Binding-site contacts:
Ligand atom O5' contacts residue GLU50 of chain 1.A at 3.6 Å (salt-bridge).
Ligand atom O4 contacts residue TYR139 of chain 1.A at 3.3 Å.
Ligand atom C5 contacts residue MET95 of chain 1.A at 3.8 Å (hydrophobic).
Ligand atom OP3 contacts residue LYS29 of chain 1.A at 3.7 Å.
Ligand atom OP3 contacts residue ARG189 of chain 1.A at 3.6 Å (salt-bridge).
Ligand atom OP3 contacts residue ADP1 of chain 1.B at 3.5 Å (h-bond).
Ligand atom O4 contacts residue ALA134 of chain 1.A at 3.9 Å.
Ligand atom N1 contacts residue MET95 of chain 1.A at 3.5 Å.
Ligand atom O4 contacts residue ALA135 of chain 1.A at 3.1 Å.
Ligand atom N3 contacts residue TYR139 of chain 1.A at 3.3 Å.
Ligand atom OP2 contacts residue ADP1 of chain 1.B at 3.0 Å (h-bond).
Ligand atom OP2 contacts residue HIS25 of chain 1.A at 3.1 Å.
Ligand atom P contacts residue ADP1 of chain 1.B at 3.8 Å.
Ligand atom O4' contacts residue MET95 of chain 1.A at 3.5 Å.
Ligand atom C4 contacts residue TYR139 of chain 1.A at 3.2 Å (hydrophobic).
Ligand atom C2' contacts residue TYR68 of chain 1.A at 3.5 Å (hydrophobic).
Ligand atom O3' contacts residue GLU192 of chain 1.A at 2.5 Å (salt-bridge).
Ligand atom I5 contacts residue ARG130 of chain 1.A at 3.6 Å.
Ligand atom O3' contacts residue TYR68 of chain 1.A at 3.2 Å.
Ligand atom P contacts residue LYS29 of chain 1.A at 3.7 Å.
Ligand atom C2 contacts residue TYR139 of chain 1.A at 3.9 Å (hydrophobic).
Ligand atom OP1 contacts residue ARG130 of chain 1.A at 3.1 Å (salt-bridge).
Ligand atom C4' contacts residue ILE64 of chain 1.A at 3.6 Å (hydrophobic).
Ligand atom C3' contacts residue TYR68 of chain 1.A at 3.9 Å (hydrophobic).
Ligand atom OP3 contacts residue GLU50 of chain 1.A at 3.4 Å (salt-bridge).
Ligand atom C5' contacts residue GLU50 of chain 1.A at 3.8 Å.
Ligand atom P contacts residue GLU50 of chain 1.A at 3.4 Å.
Ligand atom C3' contacts residue GLU192 of chain 1.A at 3.5 Å.
Ligand atom N3 contacts residue GLN92 of chain 1.A at 3.5 Å (h-bond).
Ligand atom OP2 contacts residue GLY26 of chain 1.A at 3.4 Å (h-bond).
Ligand atom OP2 contacts residue LYS29 of chain 1.A at 3.9 Å.
Ligand atom O2 contacts residue ILE67 of chain 1.A at 3.6 Å.
Ligand atom C1' contacts residue MET95 of chain 1.A at 3.9 Å (hydrophobic).
Ligand atom O4 contacts residue GLN92 of chain 1.A at 3.2 Å (h-bond).
Ligand atom OP1 contacts residue LYS29 of chain 1.A at 3.0 Å (salt-bridge).
Ligand atom C5 contacts residue TYR139 of chain 1.A at 3.6 Å (hydrophobic).
Ligand atom O4' contacts residue ILE64 of chain 1.A at 3.1 Å.
Ligand atom C2 contacts residue MET95 of chain 1.A at 3.8 Å (hydrophobic).
Ligand atom OP1 contacts residue GLU50 of chain 1.A at 2.7 Å (salt-bridge).
Ligand atom C6 contacts residue MET95 of chain 1.A at 3.4 Å (hydrophobic).

Sequence of chain 1.A:
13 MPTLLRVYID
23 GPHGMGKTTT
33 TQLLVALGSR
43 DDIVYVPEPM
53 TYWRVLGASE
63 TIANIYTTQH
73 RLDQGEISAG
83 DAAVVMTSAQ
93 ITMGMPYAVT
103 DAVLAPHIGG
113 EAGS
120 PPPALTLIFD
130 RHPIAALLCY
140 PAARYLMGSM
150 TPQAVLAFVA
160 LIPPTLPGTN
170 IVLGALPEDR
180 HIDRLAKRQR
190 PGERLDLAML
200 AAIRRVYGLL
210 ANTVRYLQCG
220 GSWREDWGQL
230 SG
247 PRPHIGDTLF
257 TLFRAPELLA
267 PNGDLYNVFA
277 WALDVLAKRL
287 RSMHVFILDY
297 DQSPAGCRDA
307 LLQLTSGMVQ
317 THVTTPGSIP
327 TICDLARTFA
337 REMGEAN

This protein binds this small molecule.
Small molecule (SMILES): O=c1[nH]c(=O)n([C@H]2C[C@H](O)[C@@H](COP(=O)(O)O)O2)cc1I